Sequence of chain 1.A:
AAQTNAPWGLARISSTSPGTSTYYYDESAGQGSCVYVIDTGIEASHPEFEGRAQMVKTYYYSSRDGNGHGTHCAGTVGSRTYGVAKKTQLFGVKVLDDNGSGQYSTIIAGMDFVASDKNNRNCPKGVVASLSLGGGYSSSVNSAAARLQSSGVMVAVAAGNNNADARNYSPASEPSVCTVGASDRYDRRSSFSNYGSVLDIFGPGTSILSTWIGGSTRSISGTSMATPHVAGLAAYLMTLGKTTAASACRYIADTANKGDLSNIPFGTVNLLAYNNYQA

Binding-site contacts:
Ligand atom O contacts residue SER221 of chain 1.A at 2.7 Å (h-bond).
Ligand atom N contacts residue HIS69 of chain 1.A at 3.1 Å.
Ligand atom O contacts residue THR223 of chain 1.A at 3.0 Å (h-bond).
Ligand atom CB contacts residue HIS69 of chain 1.A at 2.4 Å.
Ligand atom C contacts residue SER207 of chain 1.A at 3.2 Å.
Ligand atom CD2 contacts residue ASN67 of chain 1.A at 2.5 Å.
Ligand atom CA contacts residue HIS69 of chain 1.A at 2.6 Å.
Ligand atom C contacts residue SER224 of chain 1.A at 3.2 Å.
Ligand atom N contacts residue SER207 of chain 1.A at 2.8 Å.
Ligand atom O contacts residue MET225 of chain 1.A at 2.8 Å (h-bond).
Ligand atom CB contacts residue SER224 of chain 1.A at 3.1 Å.
Ligand atom CB contacts residue THR223 of chain 1.A at 2.4 Å.
Ligand atom CB contacts residue GLY222 of chain 1.A at 3.1 Å.
Ligand atom CZ contacts residue ASN67 of chain 1.A at 3.0 Å.
Ligand atom N contacts residue GLY160 of chain 1.A at 2.9 Å.
Ligand atom O contacts residue SER224 of chain 1.A at 2.3 Å.
Ligand atom CB contacts residue ASN161 of chain 1.A at 3.0 Å.
Ligand atom CZ contacts residue ASN99 of chain 1.A at 2.9 Å.
Ligand atom O contacts residue HIS69 of chain 1.A at 2.6 Å (h-bond).
Ligand atom N contacts residue THR223 of chain 1.A at 3.1 Å (h-bond).
Ligand atom CG contacts residue SER221 of chain 1.A at 2.5 Å.
Ligand atom CB contacts residue SER221 of chain 1.A at 3.2 Å.
Ligand atom CG contacts residue ASN161 of chain 1.A at 2.8 Å.
Ligand atom CB contacts residue SER224 of chain 1.A at 2.9 Å.
Ligand atom O contacts residue GLY160 of chain 1.A at 2.6 Å.
Ligand atom N contacts residue SER219 of chain 1.A at 2.9 Å (h-bond).
Ligand atom O contacts residue ASN161 of chain 1.A at 2.7 Å (h-bond).
Ligand atom C contacts residue HIS69 of chain 1.A at 2.8 Å.
Ligand atom O contacts residue SER207 of chain 1.A at 2.8 Å.
Ligand atom CD contacts residue ASN161 of chain 1.A at 2.5 Å.
Ligand atom C contacts residue THR223 of chain 1.A at 3.1 Å.
Ligand atom C contacts residue SER224 of chain 1.A at 2.5 Å.
Ligand atom O contacts residue GLY222 of chain 1.A at 3.0 Å.
Ligand atom CE2 contacts residue ASN67 of chain 1.A at 2.2 Å.
Ligand atom N contacts residue SER224 of chain 1.A at 2.3 Å (h-bond).
Ligand atom CD contacts residue SER221 of chain 1.A at 3.1 Å.
Ligand atom CA contacts residue ALA158 of chain 1.A at 3.0 Å (hydrophobic).
Ligand atom CA contacts residue SER224 of chain 1.A at 2.5 Å.
Ligand atom O contacts residue MET225 of chain 1.A at 2.8 Å.
Ligand atom O contacts residue ILE220 of chain 1.A at 3.2 Å.

This protein binds this small molecule.
Small molecule (SMILES): C[C@H](NC(=O)[C@@H]1CCCN1)C(=O)N1CCC[C@H]1C(=O)N[C@H](C=O)Cc1ccccc1.C[C@H](NC(=O)[C@@H]1CCCN1)C(N)=O